Binding-site contacts:
Ligand atom CAI contacts residue SER667 of chain 1.D at 3.4 Å.
Ligand atom CAI contacts residue LEU671 of chain 1.D at 3.9 Å (hydrophobic).
Ligand atom CAI contacts residue LEU670 of chain 1.D at 4.3 Å (hydrophobic).
Ligand atom CAQ contacts residue PHE674 of chain 1.D at 4.0 Å (hydrophobic).
Ligand atom CAE contacts residue ILE696 of chain 1.B at 4.3 Å (hydrophobic).
Ligand atom CAP contacts residue PHE674 of chain 1.D at 3.8 Å (hydrophobic).
Ligand atom CAQ contacts residue LEU670 of chain 1.D at 4.0 Å (hydrophobic).
Ligand atom CAB contacts residue MET625 of chain 1.D at 4.2 Å (hydrophobic).
Ligand atom CAA contacts residue LEU618 of chain 1.D at 4.2 Å (hydrophobic).
Ligand atom CAZ contacts residue SER667 of chain 1.D at 4.3 Å.
Ligand atom CAE contacts residue PHE674 of chain 1.D at 4.4 Å (hydrophobic).
Ligand atom CAA contacts residue ILE704 of chain 1.B at 3.3 Å (hydrophobic).
Ligand atom CAK contacts residue LEU670 of chain 1.D at 3.5 Å (hydrophobic).
Ligand atom CAK contacts residue SER667 of chain 1.D at 4.2 Å.
Ligand atom CAK contacts residue LEU671 of chain 1.D at 3.9 Å (hydrophobic).
Ligand atom CAD contacts residue ILE696 of chain 1.B at 3.4 Å (hydrophobic).
Ligand atom CAR contacts residue VAL693 of chain 1.B at 3.6 Å (hydrophobic).
Ligand atom CAE contacts residue VAL700 of chain 1.B at 3.5 Å (hydrophobic).
Ligand atom CBA contacts residue ILE704 of chain 1.B at 4.0 Å (hydrophobic).
Ligand atom CAB contacts residue TYR621 of chain 1.D at 3.4 Å (hydrophobic).
Ligand atom CBB contacts residue VAL700 of chain 1.B at 4.0 Å (hydrophobic).
Ligand atom CAT contacts residue VAL693 of chain 1.B at 3.9 Å (hydrophobic).
Ligand atom CAM contacts residue SER667 of chain 1.D at 3.6 Å.
Ligand atom CBG contacts residue LEU670 of chain 1.D at 4.4 Å (hydrophobic).
Ligand atom OAF contacts residue GLU664 of chain 1.D at 4.1 Å.
Ligand atom CAV contacts residue SER667 of chain 1.D at 4.3 Å.
Ligand atom CAC contacts residue VAL700 of chain 1.B at 3.7 Å (hydrophobic).

Sequence of chain 1.D:
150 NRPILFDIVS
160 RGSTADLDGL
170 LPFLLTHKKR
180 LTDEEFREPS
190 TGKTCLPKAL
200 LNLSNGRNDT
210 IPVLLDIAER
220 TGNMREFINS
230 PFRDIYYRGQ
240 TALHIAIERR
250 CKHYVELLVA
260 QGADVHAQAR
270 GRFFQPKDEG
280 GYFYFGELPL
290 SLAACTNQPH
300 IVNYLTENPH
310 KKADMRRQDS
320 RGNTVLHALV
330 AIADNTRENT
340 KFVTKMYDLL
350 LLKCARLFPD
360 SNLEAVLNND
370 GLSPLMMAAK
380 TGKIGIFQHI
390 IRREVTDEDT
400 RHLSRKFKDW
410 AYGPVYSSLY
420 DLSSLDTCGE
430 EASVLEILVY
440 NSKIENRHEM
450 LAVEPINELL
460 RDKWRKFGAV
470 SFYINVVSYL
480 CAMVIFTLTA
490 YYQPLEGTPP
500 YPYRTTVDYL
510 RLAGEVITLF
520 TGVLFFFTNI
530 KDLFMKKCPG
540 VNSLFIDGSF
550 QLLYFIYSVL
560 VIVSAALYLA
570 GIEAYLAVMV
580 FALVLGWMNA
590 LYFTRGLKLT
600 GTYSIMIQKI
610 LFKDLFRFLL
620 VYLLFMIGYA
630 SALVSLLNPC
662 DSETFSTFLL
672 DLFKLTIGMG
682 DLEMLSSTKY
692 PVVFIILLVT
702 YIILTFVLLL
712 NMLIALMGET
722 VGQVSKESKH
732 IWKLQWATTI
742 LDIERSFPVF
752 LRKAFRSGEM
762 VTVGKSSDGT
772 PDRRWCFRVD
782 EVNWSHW

A protein and the small-molecule ligand that binds it are described below.
Small molecule (SMILES): CC(C)CCC[C@@H](C)[C@H]1CC[C@H]2[C@@H]3CC=C4C[C@@H](OC(=O)CCC(=O)O)CC[C@]4(C)[C@H]3CC[C@]12C

Sequence of chain 1.B:
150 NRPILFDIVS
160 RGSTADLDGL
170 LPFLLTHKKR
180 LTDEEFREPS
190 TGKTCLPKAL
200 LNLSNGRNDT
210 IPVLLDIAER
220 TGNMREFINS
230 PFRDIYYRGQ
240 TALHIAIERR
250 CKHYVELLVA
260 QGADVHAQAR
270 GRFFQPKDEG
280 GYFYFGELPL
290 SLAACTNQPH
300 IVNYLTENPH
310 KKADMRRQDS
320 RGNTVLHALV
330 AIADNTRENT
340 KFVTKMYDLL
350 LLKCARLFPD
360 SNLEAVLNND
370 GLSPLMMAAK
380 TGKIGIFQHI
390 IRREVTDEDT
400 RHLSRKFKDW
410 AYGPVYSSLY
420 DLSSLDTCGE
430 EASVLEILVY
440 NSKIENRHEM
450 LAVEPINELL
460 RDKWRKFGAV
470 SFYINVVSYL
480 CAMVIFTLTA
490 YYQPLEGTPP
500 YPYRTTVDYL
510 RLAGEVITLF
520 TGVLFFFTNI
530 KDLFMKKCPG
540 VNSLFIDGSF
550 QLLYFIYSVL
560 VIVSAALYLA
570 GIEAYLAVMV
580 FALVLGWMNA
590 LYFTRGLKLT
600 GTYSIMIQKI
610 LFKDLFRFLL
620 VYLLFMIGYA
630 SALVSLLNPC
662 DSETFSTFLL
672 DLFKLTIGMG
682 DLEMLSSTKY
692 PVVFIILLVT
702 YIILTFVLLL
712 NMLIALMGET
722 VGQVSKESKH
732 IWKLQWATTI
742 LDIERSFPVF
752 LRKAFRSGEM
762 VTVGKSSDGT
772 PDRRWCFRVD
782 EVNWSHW